Binding-site contacts:
Ligand atom O18 contacts residue TRP211 of chain 1.A at 3.3 Å.
Ligand atom N19 contacts residue ZN1 of chain 1.C at 2.1 Å.
Ligand atom O17 contacts residue HIS96 of chain 1.A at 3.4 Å.
Ligand atom N19 contacts residue HIS96 of chain 1.A at 3.5 Å (h-bond).
Ligand atom O18 contacts residue SER199 of chain 1.A at 3.7 Å.
Ligand atom C13 contacts residue ARG93 of chain 1.A at 3.1 Å.
Ligand atom C2 contacts residue LEU200 of chain 1.A at 3.6 Å (hydrophobic).
Ligand atom C7 contacts residue GLN94 of chain 1.A at 3.7 Å.
Ligand atom S16 contacts residue HIS121 of chain 1.A at 4.0 Å.
Ligand atom N19 contacts residue THR201 of chain 1.A at 2.6 Å (h-bond).
Ligand atom C9 contacts residue GLN94 of chain 1.A at 3.4 Å.
Ligand atom CL1 contacts residue LEU200 of chain 1.A at 3.7 Å.
Ligand atom O17 contacts residue VAL123 of chain 1.A at 3.9 Å.
Ligand atom C1 contacts residue GLN94 of chain 1.A at 3.7 Å.
Ligand atom N10 contacts residue ARG93 of chain 1.A at 2.8 Å (salt-bridge).
Ligand atom C5 contacts residue GLN94 of chain 1.A at 3.9 Å.
Ligand atom N11 contacts residue GLN94 of chain 1.A at 3.6 Å (h-bond).
Ligand atom S16 contacts residue ZN1 of chain 1.C at 3.1 Å.
Ligand atom S8 contacts residue VAL123 of chain 1.A at 3.9 Å.
Ligand atom C5 contacts residue VAL202 of chain 1.A at 3.6 Å (hydrophobic).
Ligand atom CL1 contacts residue VAL145 of chain 1.A at 3.3 Å.
Ligand atom C6 contacts residue GLN94 of chain 1.A at 3.8 Å.
Ligand atom S16 contacts residue THR201 of chain 1.A at 3.9 Å.
Ligand atom N19 contacts residue HIS98 of chain 1.A at 3.5 Å (h-bond).
Ligand atom C21 contacts residue LEU200 of chain 1.A at 3.8 Å (hydrophobic).
Ligand atom N19 contacts residue HIS121 of chain 1.A at 3.5 Å (h-bond).
Ligand atom O17 contacts residue HIS121 of chain 1.A at 3.3 Å (h-bond).
Ligand atom C4 contacts residue VAL202 of chain 1.A at 3.6 Å (hydrophobic).
Ligand atom O18 contacts residue THR201 of chain 1.A at 2.9 Å (h-bond).
Ligand atom S8 contacts residue GLN94 of chain 1.A at 2.8 Å (h-bond).
Ligand atom O17 contacts residue TRP211 of chain 1.A at 3.8 Å.
Ligand atom N10 contacts residue GLN94 of chain 1.A at 3.9 Å.
Ligand atom CL1 contacts residue VAL209 of chain 1.A at 3.9 Å.
Ligand atom C3 contacts residue HIS96 of chain 1.A at 3.8 Å.
Ligand atom S8 contacts residue PHE133 of chain 1.A at 3.4 Å.
Ligand atom O18 contacts residue LEU200 of chain 1.A at 3.1 Å.
Ligand atom C4 contacts residue HIS96 of chain 1.A at 3.5 Å.
Ligand atom C7 contacts residue PHE133 of chain 1.A at 3.2 Å (hydrophobic).
Ligand atom O17 contacts residue ZN1 of chain 1.C at 3.0 Å.
Ligand atom O17 contacts residue VAL145 of chain 1.A at 3.7 Å.

The protein below binds the small molecule below.
Small molecule (SMILES): NS(=O)(=O)c1ccc(C(=O)CSc2ncccn2)cc1Cl

Sequence of chain 1.A:
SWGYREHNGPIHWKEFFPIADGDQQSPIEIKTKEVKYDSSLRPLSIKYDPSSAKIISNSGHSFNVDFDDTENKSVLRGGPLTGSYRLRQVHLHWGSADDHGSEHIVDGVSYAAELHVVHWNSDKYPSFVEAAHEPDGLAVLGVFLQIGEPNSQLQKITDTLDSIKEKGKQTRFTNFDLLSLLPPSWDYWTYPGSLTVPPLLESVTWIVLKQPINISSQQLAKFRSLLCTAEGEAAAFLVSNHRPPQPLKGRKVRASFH